Sequence of chain 2.B:
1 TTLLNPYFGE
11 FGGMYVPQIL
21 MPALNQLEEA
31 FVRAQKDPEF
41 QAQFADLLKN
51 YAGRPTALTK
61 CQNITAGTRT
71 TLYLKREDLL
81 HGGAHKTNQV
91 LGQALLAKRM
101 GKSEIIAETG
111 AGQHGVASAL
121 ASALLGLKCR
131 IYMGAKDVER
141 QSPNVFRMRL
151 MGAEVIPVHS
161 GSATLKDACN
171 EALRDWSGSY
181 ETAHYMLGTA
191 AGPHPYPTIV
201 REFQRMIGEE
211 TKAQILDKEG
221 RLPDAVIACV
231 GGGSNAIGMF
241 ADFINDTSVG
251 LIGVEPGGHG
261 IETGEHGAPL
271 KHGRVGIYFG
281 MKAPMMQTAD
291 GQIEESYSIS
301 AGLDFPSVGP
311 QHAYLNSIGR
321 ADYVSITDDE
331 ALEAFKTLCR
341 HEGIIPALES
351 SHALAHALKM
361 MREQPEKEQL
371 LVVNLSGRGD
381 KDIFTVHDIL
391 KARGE

Binding-site contacts:
Ligand atom O14 contacts residue GLU49 of chain 2.A at 2.3 Å (salt-bridge).
Ligand atom C4 contacts residue TYR175 of chain 2.A at 3.9 Å (hydrophobic).
Ligand atom O21 contacts residue GLY234 of chain 2.A at 3.0 Å (h-bond).
Ligand atom C2 contacts residue LEU100 of chain 2.A at 3.4 Å (hydrophobic).
Ligand atom P18 contacts residue GLY213 of chain 2.A at 3.8 Å.
Ligand atom C16 contacts residue TYR175 of chain 2.A at 3.8 Å (hydrophobic).
Ligand atom O20 contacts residue SER235 of chain 2.A at 2.5 Å (h-bond).
Ligand atom O20 contacts residue GLY234 of chain 2.A at 3.9 Å.
Ligand atom C16 contacts residue GLY234 of chain 2.A at 3.4 Å.
Ligand atom O19 contacts residue GLY213 of chain 2.A at 2.9 Å (h-bond).
Ligand atom C3 contacts residue LEU100 of chain 2.A at 3.6 Å (hydrophobic).
Ligand atom P18 contacts residue SER235 of chain 2.A at 3.6 Å.
Ligand atom C15 contacts residue GLU49 of chain 2.A at 3.9 Å.
Ligand atom O19 contacts residue PHE212 of chain 2.A at 3.5 Å.
Ligand atom O7 contacts residue ALA59 of chain 2.A at 3.7 Å.
Ligand atom F10 contacts residue PRO17 of chain 2.B at 3.2 Å.
Ligand atom C15 contacts residue TYR175 of chain 2.A at 3.3 Å (hydrophobic).
Ligand atom O14 contacts residue TYR175 of chain 2.A at 3.0 Å (h-bond).
Ligand atom F10 contacts residue ALA129 of chain 2.A at 3.1 Å.
Ligand atom N13 contacts residue PHE212 of chain 2.A at 3.9 Å.
Ligand atom C12 contacts residue LEU100 of chain 2.A at 3.8 Å (hydrophobic).
Ligand atom C12 contacts residue TYR175 of chain 2.A at 3.4 Å (hydrophobic).
Ligand atom C5 contacts residue LEU100 of chain 2.A at 3.8 Å (hydrophobic).
Ligand atom C12 contacts residue GLU49 of chain 2.A at 3.3 Å.
Ligand atom O21 contacts residue GLY213 of chain 2.A at 3.7 Å.
Ligand atom C15 contacts residue ILE232 of chain 2.A at 3.9 Å (hydrophobic).
Ligand atom O17 contacts residue PHE212 of chain 2.A at 3.6 Å.
Ligand atom O7 contacts residue ALA129 of chain 2.A at 3.3 Å.
Ligand atom C4 contacts residue PHE212 of chain 2.A at 3.8 Å (hydrophobic).
Ligand atom O19 contacts residue SER235 of chain 2.A at 3.9 Å.
Ligand atom N13 contacts residue TYR175 of chain 2.A at 3.1 Å (h-bond).
Ligand atom C4 contacts residue LEU100 of chain 2.A at 3.5 Å (hydrophobic).
Ligand atom F9 contacts residue ILE153 of chain 2.A at 3.3 Å.
Ligand atom F11 contacts residue PHE212 of chain 2.A at 3.4 Å.
Ligand atom F11 contacts residue ALA59 of chain 2.A at 3.8 Å.
Ligand atom O21 contacts residue SER235 of chain 2.A at 3.5 Å (h-bond).
Ligand atom C5 contacts residue ASP60 of chain 2.A at 3.5 Å.
Ligand atom C3 contacts residue TYR175 of chain 2.A at 3.8 Å (hydrophobic).
Ligand atom C5 contacts residue PHE212 of chain 2.A at 3.8 Å (hydrophobic).
Ligand atom C6 contacts residue ALA59 of chain 2.A at 3.6 Å (hydrophobic).

The protein below binds the small molecule below.
Small molecule (SMILES): O=C(NCCOP(=O)(O)O)c1ccc(OC(F)(F)F)cc1

Sequence of chain 2.A:
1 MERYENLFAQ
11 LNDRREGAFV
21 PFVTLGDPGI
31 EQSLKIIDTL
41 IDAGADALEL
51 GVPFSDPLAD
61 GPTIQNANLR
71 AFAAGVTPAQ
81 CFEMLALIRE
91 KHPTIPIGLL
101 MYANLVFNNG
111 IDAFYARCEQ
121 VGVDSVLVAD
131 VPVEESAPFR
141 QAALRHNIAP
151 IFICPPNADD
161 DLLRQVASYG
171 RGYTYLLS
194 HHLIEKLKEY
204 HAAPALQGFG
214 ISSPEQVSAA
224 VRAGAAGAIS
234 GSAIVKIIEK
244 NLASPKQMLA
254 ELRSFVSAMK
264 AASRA